Sequence of chain 1.E:
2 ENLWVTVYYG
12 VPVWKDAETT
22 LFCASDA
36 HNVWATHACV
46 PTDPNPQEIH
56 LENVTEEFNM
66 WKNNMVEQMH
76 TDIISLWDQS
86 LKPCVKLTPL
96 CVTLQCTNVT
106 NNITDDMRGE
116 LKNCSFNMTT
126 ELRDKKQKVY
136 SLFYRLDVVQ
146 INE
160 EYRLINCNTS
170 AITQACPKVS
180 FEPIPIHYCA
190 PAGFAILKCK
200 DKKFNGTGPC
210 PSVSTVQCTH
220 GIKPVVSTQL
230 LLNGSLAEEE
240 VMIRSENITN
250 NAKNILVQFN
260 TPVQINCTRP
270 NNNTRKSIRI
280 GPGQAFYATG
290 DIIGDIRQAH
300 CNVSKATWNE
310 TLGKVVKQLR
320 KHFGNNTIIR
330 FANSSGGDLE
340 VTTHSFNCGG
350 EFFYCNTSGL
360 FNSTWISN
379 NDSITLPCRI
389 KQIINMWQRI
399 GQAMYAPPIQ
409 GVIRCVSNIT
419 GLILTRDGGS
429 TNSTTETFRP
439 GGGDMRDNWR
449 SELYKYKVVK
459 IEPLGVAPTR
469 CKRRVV

Binding-site contacts:
Ligand atom C1 contacts residue ASN118 of chain 1.E at 1.5 Å.
Ligand atom C2 contacts residue ASP290 of chain 1.E at 4.1 Å.
Ligand atom O5 contacts residue ASN118 of chain 1.E at 2.5 Å (h-bond).
Ligand atom C8 contacts residue ASP290 of chain 1.E at 2.5 Å.
Ligand atom O7 contacts residue ASP290 of chain 1.E at 4.4 Å.
Ligand atom C7 contacts residue ASN118 of chain 1.E at 3.1 Å.
Ligand atom C3 contacts residue TYR135 of chain 1.E at 3.8 Å (hydrophobic).
Ligand atom O7 contacts residue TYR135 of chain 1.E at 4.1 Å.
Ligand atom C1 contacts residue TYR135 of chain 1.E at 3.9 Å (hydrophobic).
Ligand atom O4 contacts residue TYR135 of chain 1.E at 3.5 Å (h-bond).
Ligand atom C5 contacts residue ASN118 of chain 1.E at 3.8 Å.
Ligand atom O3 contacts residue ASP290 of chain 1.E at 3.6 Å.
Ligand atom C7 contacts residue LEU137 of chain 1.E at 4.3 Å (hydrophobic).
Ligand atom C8 contacts residue LEU137 of chain 1.E at 3.6 Å (hydrophobic).
Ligand atom O3 contacts residue TYR135 of chain 1.E at 4.5 Å.
Ligand atom O7 contacts residue VAL104 of chain 1.E at 4.4 Å.
Ligand atom C3 contacts residue ASP290 of chain 1.E at 4.1 Å.
Ligand atom C4 contacts residue TYR135 of chain 1.E at 4.2 Å (hydrophobic).
Ligand atom C3 contacts residue ASN118 of chain 1.E at 3.8 Å.
Ligand atom N2 contacts residue ASN118 of chain 1.E at 2.8 Å (h-bond).
Ligand atom C2 contacts residue ASN118 of chain 1.E at 2.5 Å.
Ligand atom N2 contacts residue TYR135 of chain 1.E at 4.4 Å.
Ligand atom O5 contacts residue TYR135 of chain 1.E at 4.4 Å.
Ligand atom O6 contacts residue ASP290 of chain 1.E at 4.4 Å.
Ligand atom C4 contacts residue ASN118 of chain 1.E at 4.3 Å.
Ligand atom C7 contacts residue ASP290 of chain 1.E at 3.3 Å.
Ligand atom C2 contacts residue TYR135 of chain 1.E at 4.2 Å (hydrophobic).
Ligand atom C8 contacts residue ASN118 of chain 1.E at 4.2 Å.
Ligand atom O7 contacts residue ASN118 of chain 1.E at 3.1 Å (h-bond).
Ligand atom C5 contacts residue TYR135 of chain 1.E at 4.1 Å (hydrophobic).
Ligand atom N2 contacts residue ASP290 of chain 1.E at 3.0 Å (salt-bridge).

A small-molecule ligand and the protein it binds are described below.
Small molecule (SMILES): CC(=O)N[C@H]1[C@H](O[C@H]2[C@H](O)[C@@H](NC(C)=O)CO[C@@H]2CO)O[C@H](CO)[C@@H](O)[C@@H]1O